Sequence of chain 1.B:
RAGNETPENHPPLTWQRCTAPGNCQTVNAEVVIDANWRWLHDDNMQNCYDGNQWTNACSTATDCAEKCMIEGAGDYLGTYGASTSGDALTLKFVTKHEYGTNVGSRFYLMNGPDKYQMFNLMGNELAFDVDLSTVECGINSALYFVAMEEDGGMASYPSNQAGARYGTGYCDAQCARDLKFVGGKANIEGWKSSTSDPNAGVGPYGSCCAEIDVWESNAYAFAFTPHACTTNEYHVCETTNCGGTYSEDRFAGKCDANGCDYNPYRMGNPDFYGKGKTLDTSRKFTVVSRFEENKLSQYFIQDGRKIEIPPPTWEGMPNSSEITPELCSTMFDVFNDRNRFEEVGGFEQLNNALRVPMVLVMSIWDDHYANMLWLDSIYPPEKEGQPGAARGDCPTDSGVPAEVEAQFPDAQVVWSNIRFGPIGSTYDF

A protein and the small-molecule ligand that binds it are described below.
Small molecule (SMILES): OC[C@H]1O[C@@H](O[C@H]2[C@H](O)[C@@H](O)[C@H](O)O[C@@H]2CO)[C@H](O)[C@@H](O)[C@@H]1O

Binding-site contacts:
Ligand atom O4 contacts residue GLU217 of chain 1.B at 3.0 Å (salt-bridge).
Ligand atom C2 contacts residue THR226 of chain 1.B at 3.9 Å.
Ligand atom O4 contacts residue ASN259 of chain 1.B at 3.0 Å (h-bond).
Ligand atom O3 contacts residue HIS228 of chain 1.B at 2.9 Å (h-bond).
Ligand atom C4 contacts residue GLN175 of chain 1.B at 3.0 Å.
Ligand atom O3 contacts residue ASP214 of chain 1.B at 3.1 Å (salt-bridge).
Ligand atom C3 contacts residue TRP375 of chain 1.B at 3.9 Å (hydrophobic).
Ligand atom O2 contacts residue ARG251 of chain 1.B at 3.4 Å (salt-bridge).
Ligand atom O5 contacts residue ARG392 of chain 1.B at 3.4 Å (salt-bridge).
Ligand atom O6 contacts residue THR246 of chain 1.B at 3.7 Å.
Ligand atom O6 contacts residue TRP375 of chain 1.B at 3.4 Å.
Ligand atom O1 contacts residue ARG392 of chain 1.B at 3.6 Å (salt-bridge).
Ligand atom O6 contacts residue GLN175 of chain 1.B at 2.9 Å (h-bond).
Ligand atom C2 contacts residue ASN259 of chain 1.B at 3.4 Å.
Ligand atom O3 contacts residue TRP375 of chain 1.B at 3.9 Å.
Ligand atom C1 contacts residue ASN259 of chain 1.B at 3.5 Å.
Ligand atom O6 contacts residue ARG392 of chain 1.B at 3.3 Å (salt-bridge).
Ligand atom O2 contacts residue ASN259 of chain 1.B at 2.9 Å (h-bond).
Ligand atom O5 contacts residue ALA258 of chain 1.B at 3.7 Å.
Ligand atom C2 contacts residue ALA258 of chain 1.B at 3.8 Å (hydrophobic).
Ligand atom O5 contacts residue ARG251 of chain 1.B at 4.0 Å.
Ligand atom C3 contacts residue GLU217 of chain 1.B at 3.1 Å.
Ligand atom C3 contacts residue HIS228 of chain 1.B at 3.7 Å.
Ligand atom O5 contacts residue GLN175 of chain 1.B at 4.0 Å.
Ligand atom O2 contacts residue HIS228 of chain 1.B at 3.5 Å.
Ligand atom O6 contacts residue ARG251 of chain 1.B at 2.8 Å (salt-bridge).
Ligand atom C5 contacts residue GLN175 of chain 1.B at 3.5 Å.
Ligand atom O3 contacts residue THR226 of chain 1.B at 3.5 Å.
Ligand atom O2 contacts residue THR226 of chain 1.B at 2.8 Å.
Ligand atom C6 contacts residue ARG267 of chain 1.B at 3.7 Å.
Ligand atom O1 contacts residue TYR380 of chain 1.B at 3.9 Å.
Ligand atom C3 contacts residue ASN259 of chain 1.B at 3.7 Å.
Ligand atom C2 contacts residue HIS228 of chain 1.B at 3.3 Å.
Ligand atom O6 contacts residue ASP262 of chain 1.B at 3.2 Å (salt-bridge).
Ligand atom C4 contacts residue GLU217 of chain 1.B at 3.9 Å.
Ligand atom C6 contacts residue ASP262 of chain 1.B at 2.8 Å.
Ligand atom C6 contacts residue GLN175 of chain 1.B at 3.3 Å.
Ligand atom O3 contacts residue GLU217 of chain 1.B at 2.4 Å (salt-bridge).
Ligand atom C1 contacts residue ARG392 of chain 1.B at 4.1 Å.
Ligand atom O4 contacts residue GLN175 of chain 1.B at 3.2 Å (h-bond).